Sequence of chain 1.A:
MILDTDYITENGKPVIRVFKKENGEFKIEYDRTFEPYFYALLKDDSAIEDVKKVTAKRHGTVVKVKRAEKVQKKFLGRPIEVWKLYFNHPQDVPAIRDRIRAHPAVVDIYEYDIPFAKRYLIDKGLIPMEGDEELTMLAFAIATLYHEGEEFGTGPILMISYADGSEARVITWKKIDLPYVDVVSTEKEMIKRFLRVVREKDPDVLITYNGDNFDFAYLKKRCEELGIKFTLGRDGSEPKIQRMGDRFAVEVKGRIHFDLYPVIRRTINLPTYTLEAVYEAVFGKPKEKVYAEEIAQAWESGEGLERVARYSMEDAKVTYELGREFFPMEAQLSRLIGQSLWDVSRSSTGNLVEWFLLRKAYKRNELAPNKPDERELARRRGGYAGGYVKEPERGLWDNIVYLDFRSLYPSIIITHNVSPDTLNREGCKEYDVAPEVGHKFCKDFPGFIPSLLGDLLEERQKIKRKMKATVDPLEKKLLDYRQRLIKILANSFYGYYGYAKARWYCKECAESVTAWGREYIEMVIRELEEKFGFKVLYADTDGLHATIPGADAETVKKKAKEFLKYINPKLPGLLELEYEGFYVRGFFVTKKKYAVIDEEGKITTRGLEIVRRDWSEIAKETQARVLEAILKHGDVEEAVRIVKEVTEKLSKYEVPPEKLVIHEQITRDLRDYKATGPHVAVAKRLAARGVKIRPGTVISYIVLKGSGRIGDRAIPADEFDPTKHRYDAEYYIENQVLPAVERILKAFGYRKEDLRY

A small-molecule ligand and the protein it binds are described below.
Small molecule (SMILES): Cc1cn([C@H]2C[C@H](O[P](=O)(O)OC[C@H]3O[C@@H](n4cc(C)c(=O)[nH]c4=O)C[C@@H]3O)[C@@H](CO[P](=O)(O)O[C@H]3C[C@H](n4ccc(N)nc4=O)O[C@@H]3COP(=O)=O)O2)c(=O)[nH]c1=O

Binding-site contacts:
Ligand atom OP1 contacts residue ALA95 of chain 1.A at 3.3 Å.
Ligand atom N3 contacts residue DG9 of chain 1.G at 4.5 Å.
Ligand atom C7 contacts residue DA7 of chain 1.G at 3.2 Å.
Ligand atom OP1 contacts residue ARG97 of chain 1.A at 3.6 Å.
Ligand atom C3' contacts residue PRO94 of chain 1.A at 4.2 Å (hydrophobic).
Ligand atom P contacts residue PRO94 of chain 1.A at 4.5 Å.
Ligand atom OP1 contacts residue PRO94 of chain 1.A at 2.9 Å (h-bond).
Ligand atom C5' contacts residue PRO94 of chain 1.A at 3.7 Å (hydrophobic).
Ligand atom N4 contacts residue DA8 of chain 1.G at 4.2 Å.
Ligand atom C4 contacts residue DG9 of chain 1.G at 4.3 Å.
Ligand atom OP2 contacts residue ARG97 of chain 1.A at 3.6 Å (salt-bridge).
Ligand atom P contacts residue LYS57 of chain 1.A at 4.1 Å.
Ligand atom O4 contacts residue DA7 of chain 1.G at 2.6 Å (h-bond).
Ligand atom C5' contacts residue GLY60 of chain 1.A at 4.0 Å.
Ligand atom P contacts residue PRO94 of chain 1.A at 4.3 Å.
Ligand atom N3 contacts residue DC10 of chain 1.G at 3.8 Å.
Ligand atom O2 contacts residue DC10 of chain 1.G at 4.4 Å.
Ligand atom O5' contacts residue GLY60 of chain 1.A at 4.4 Å.
Ligand atom OP2 contacts residue LYS57 of chain 1.A at 2.9 Å (salt-bridge).
Ligand atom OP1 contacts residue PRO94 of chain 1.A at 3.7 Å.
Ligand atom O5' contacts residue HIS59 of chain 1.A at 3.4 Å (h-bond).
Ligand atom C4 contacts residue DA8 of chain 1.G at 3.7 Å.
Ligand atom OP2 contacts residue ARG58 of chain 1.A at 3.6 Å.
Ligand atom N3 contacts residue DA8 of chain 1.G at 3.9 Å.
Ligand atom C4 contacts residue DA7 of chain 1.G at 3.5 Å.
Ligand atom N4 contacts residue DG9 of chain 1.G at 2.8 Å (h-bond).
Ligand atom P contacts residue HIS59 of chain 1.A at 4.3 Å.
Ligand atom C4' contacts residue PRO94 of chain 1.A at 3.9 Å (hydrophobic).
Ligand atom OP2 contacts residue HIS59 of chain 1.A at 4.0 Å.
Ligand atom O4 contacts residue DA8 of chain 1.G at 3.0 Å (h-bond).
Ligand atom O4 contacts residue DG9 of chain 1.G at 3.4 Å (h-bond).
Ligand atom N3 contacts residue DG9 of chain 1.G at 3.0 Å (h-bond).
Ligand atom N4 contacts residue DC10 of chain 1.G at 4.4 Å.
Ligand atom O5' contacts residue ARG58 of chain 1.A at 4.4 Å.
Ligand atom C4 contacts residue DG9 of chain 1.G at 3.3 Å.
Ligand atom C2 contacts residue DG9 of chain 1.G at 4.2 Å.
Ligand atom C5' contacts residue HIS59 of chain 1.A at 4.0 Å.
Ligand atom OP1 contacts residue LYS57 of chain 1.A at 3.5 Å.
Ligand atom P contacts residue ARG97 of chain 1.A at 4.1 Å.
Ligand atom C5 contacts residue DA7 of chain 1.G at 3.8 Å.